Sequence of chain 1.C:
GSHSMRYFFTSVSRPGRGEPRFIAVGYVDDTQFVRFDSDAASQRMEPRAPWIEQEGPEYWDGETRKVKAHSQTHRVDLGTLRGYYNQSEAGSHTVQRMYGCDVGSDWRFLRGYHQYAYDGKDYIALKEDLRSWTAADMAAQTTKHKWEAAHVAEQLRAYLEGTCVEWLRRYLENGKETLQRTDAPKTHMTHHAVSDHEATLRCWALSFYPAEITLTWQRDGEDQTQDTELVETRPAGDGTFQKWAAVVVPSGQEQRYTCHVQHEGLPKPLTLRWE

Sequence of chain 1.G:
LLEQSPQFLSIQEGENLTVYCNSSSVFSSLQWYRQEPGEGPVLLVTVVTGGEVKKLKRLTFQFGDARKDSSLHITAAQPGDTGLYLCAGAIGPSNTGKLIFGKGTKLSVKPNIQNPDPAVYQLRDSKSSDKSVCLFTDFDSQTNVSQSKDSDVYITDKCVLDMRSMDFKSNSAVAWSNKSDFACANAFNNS

This small molecule binds to this protein.
Small molecule (SMILES): CC[C@H](C)[C@H](NC(=O)CN)C(=O)N[C@@H](CC(C)C)C(=O)NCC(=O)N[C@@H](Cc1ccccc1)C(=O)N[C@H](C(=O)N[C@@H](Cc1ccccc1)C(=O)N[C@H](C(=O)N[C@@H](CC(C)C)C(=O)O)[C@@H](C)O)C(C)C

Sequence of chain 1.H:
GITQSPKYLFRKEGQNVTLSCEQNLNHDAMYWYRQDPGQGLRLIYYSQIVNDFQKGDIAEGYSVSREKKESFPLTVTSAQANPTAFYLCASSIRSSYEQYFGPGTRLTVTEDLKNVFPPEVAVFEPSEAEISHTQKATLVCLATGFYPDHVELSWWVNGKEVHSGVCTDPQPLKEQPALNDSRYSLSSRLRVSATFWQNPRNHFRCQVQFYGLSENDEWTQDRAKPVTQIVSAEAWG

Binding-site contacts:
Ligand atom CG contacts residue ASP78 of chain 1.C at 3.2 Å.
Ligand atom N contacts residue TYR100 of chain 1.C at 3.0 Å (h-bond).
Ligand atom O contacts residue LYS147 of chain 1.C at 3.2 Å (salt-bridge).
Ligand atom CA contacts residue GLN48 of chain 1.H at 3.2 Å.
Ligand atom O contacts residue THR74 of chain 1.C at 3.3 Å.
Ligand atom CZ contacts residue GLN156 of chain 1.C at 3.4 Å.
Ligand atom CB contacts residue THR74 of chain 1.C at 3.2 Å.
Ligand atom CA contacts residue ASN98 of chain 1.G at 3.0 Å.
Ligand atom N contacts residue GLU64 of chain 1.C at 3.0 Å (salt-bridge).
Ligand atom N contacts residue ASP78 of chain 1.C at 2.8 Å (salt-bridge).
Ligand atom N contacts residue TRP168 of chain 1.C at 3.4 Å.
Ligand atom CB contacts residue TYR100 of chain 1.C at 3.4 Å (hydrophobic).
Ligand atom CD1 contacts residue GLN156 of chain 1.C at 3.3 Å.
Ligand atom N contacts residue TYR8 of chain 1.C at 2.6 Å (h-bond).
Ligand atom O contacts residue TYR160 of chain 1.C at 2.6 Å (h-bond).
Ligand atom CG2 contacts residue ASP28 of chain 1.H at 3.2 Å.
Ligand atom O contacts residue SER95 of chain 1.H at 3.1 Å (h-bond).
Ligand atom O contacts residue GLN48 of chain 1.H at 3.0 Å (h-bond).
Ligand atom O contacts residue ASN98 of chain 1.G at 2.9 Å (h-bond).
Ligand atom O contacts residue TRP148 of chain 1.C at 2.8 Å (h-bond).
Ligand atom N contacts residue GLN48 of chain 1.H at 3.1 Å (h-bond).
Ligand atom CD1 contacts residue LYS67 of chain 1.C at 3.4 Å.
Ligand atom OXT contacts residue TYR85 of chain 1.C at 3.0 Å (h-bond).
Ligand atom CD1 contacts residue ASP78 of chain 1.C at 3.4 Å.
Ligand atom CB contacts residue TYR100 of chain 1.C at 3.3 Å (hydrophobic).
Ligand atom OXT contacts residue THR144 of chain 1.C at 2.7 Å (h-bond).
Ligand atom N contacts residue ASN98 of chain 1.G at 2.8 Å (h-bond).
Ligand atom CG2 contacts residue TYR8 of chain 1.C at 3.4 Å (hydrophobic).
Ligand atom CA contacts residue TYR8 of chain 1.C at 3.3 Å (hydrophobic).
Ligand atom OG1 contacts residue LYS147 of chain 1.C at 2.6 Å (salt-bridge).
Ligand atom O contacts residue HIS71 of chain 1.C at 3.2 Å.
Ligand atom N contacts residue TYR172 of chain 1.C at 2.7 Å (h-bond).
Ligand atom CD1 contacts residue ARG98 of chain 1.C at 3.3 Å.
Ligand atom O contacts residue LYS147 of chain 1.C at 3.4 Å (salt-bridge).
Ligand atom CG2 contacts residue THR74 of chain 1.C at 3.5 Å.
Ligand atom CG1 contacts residue GLU64 of chain 1.C at 3.4 Å.
Ligand atom C contacts residue TYR8 of chain 1.C at 3.4 Å (hydrophobic).
Ligand atom CD2 contacts residue TYR160 of chain 1.C at 3.4 Å (hydrophobic).
Ligand atom OG1 contacts residue ASP28 of chain 1.H at 2.4 Å (salt-bridge).
Ligand atom CB contacts residue ASP28 of chain 1.H at 3.4 Å.